Sequence of chain 1.A:
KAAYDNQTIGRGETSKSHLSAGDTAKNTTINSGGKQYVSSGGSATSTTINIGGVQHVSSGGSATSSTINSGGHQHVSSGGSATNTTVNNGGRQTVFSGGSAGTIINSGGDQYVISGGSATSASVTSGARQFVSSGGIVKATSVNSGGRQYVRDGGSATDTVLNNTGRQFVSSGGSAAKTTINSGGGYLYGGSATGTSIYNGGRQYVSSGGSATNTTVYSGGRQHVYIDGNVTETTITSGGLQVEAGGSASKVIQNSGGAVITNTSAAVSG

Binding-site contacts:
Ligand atom C2 contacts residue 2891 of chain 1.GA at 4.2 Å.
Ligand atom C3 contacts residue SER55 of chain 1.A at 3.2 Å.
Ligand atom C7 contacts residue ASN36 of chain 1.A at 3.6 Å.
Ligand atom O5 contacts residue ASN36 of chain 1.A at 3.1 Å (h-bond).
Ligand atom O7 contacts residue ASN36 of chain 1.A at 4.3 Å.
Ligand atom C1 contacts residue ASN36 of chain 1.A at 4.2 Å.
Ligand atom C1 contacts residue SER55 of chain 1.A at 1.3 Å.
Ligand atom C5 contacts residue SER55 of chain 1.A at 3.1 Å.
Ligand atom C5 contacts residue ASN36 of chain 1.A at 3.4 Å.
Ligand atom O4 contacts residue 2891 of chain 1.GA at 3.5 Å (h-bond).
Ligand atom C6 contacts residue ASN36 of chain 1.A at 2.9 Å.
Ligand atom C3 contacts residue 2891 of chain 1.GA at 3.5 Å.
Ligand atom C6 contacts residue SER55 of chain 1.A at 4.3 Å.
Ligand atom C2 contacts residue SER55 of chain 1.A at 2.4 Å.
Ligand atom O6 contacts residue ASN36 of chain 1.A at 4.0 Å.
Ligand atom C4 contacts residue SER55 of chain 1.A at 3.7 Å.
Ligand atom O3 contacts residue 2891 of chain 1.GA at 3.5 Å (h-bond).
Ligand atom O5 contacts residue SER55 of chain 1.A at 2.3 Å (h-bond).
Ligand atom O2 contacts residue SER55 of chain 1.A at 3.6 Å (h-bond).

This small molecule binds to this protein.
Small molecule (SMILES): OC[C@@H](O)[C@H]1O[C@H](O)[C@@H](O)[C@@H](O)[C@@H]1O